Sequence of chain 1.F:
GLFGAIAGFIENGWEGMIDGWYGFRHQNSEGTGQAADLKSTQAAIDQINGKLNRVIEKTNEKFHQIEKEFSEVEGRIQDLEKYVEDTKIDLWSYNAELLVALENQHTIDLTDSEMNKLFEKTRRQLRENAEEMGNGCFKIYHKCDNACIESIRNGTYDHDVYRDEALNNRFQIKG

Sequence of chain 1.E:
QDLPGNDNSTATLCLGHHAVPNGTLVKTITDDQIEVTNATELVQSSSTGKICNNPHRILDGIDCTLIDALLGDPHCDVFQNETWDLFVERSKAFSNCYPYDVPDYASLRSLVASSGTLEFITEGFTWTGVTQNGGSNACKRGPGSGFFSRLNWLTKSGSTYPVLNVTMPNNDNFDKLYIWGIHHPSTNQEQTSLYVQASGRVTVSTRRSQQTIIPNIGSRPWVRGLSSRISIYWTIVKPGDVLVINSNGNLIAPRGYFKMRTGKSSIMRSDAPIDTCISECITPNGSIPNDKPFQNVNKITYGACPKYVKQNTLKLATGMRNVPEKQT

This small molecule binds to this protein.
Small molecule (SMILES): CC(=O)N[C@@H]1[C@@H](O)[C@H](O)[C@@H](CO)O[C@H]1O

Binding-site contacts:
Ligand atom C3 contacts residue ASN38 of chain 1.E at 3.7 Å.
Ligand atom C2 contacts residue ASN38 of chain 1.E at 2.4 Å.
Ligand atom C1 contacts residue ASN38 of chain 1.E at 1.4 Å.
Ligand atom O7 contacts residue ASN38 of chain 1.E at 4.1 Å.
Ligand atom O5 contacts residue THR318 of chain 1.E at 2.9 Å (h-bond).
Ligand atom C7 contacts residue ASN38 of chain 1.E at 3.7 Å.
Ligand atom O6 contacts residue THR318 of chain 1.E at 3.4 Å.
Ligand atom C5 contacts residue THR318 of chain 1.E at 4.1 Å.
Ligand atom C4 contacts residue ASN38 of chain 1.E at 4.2 Å.
Ligand atom N2 contacts residue ASN38 of chain 1.E at 2.8 Å (h-bond).
Ligand atom C6 contacts residue THR318 of chain 1.E at 3.7 Å.
Ligand atom C5 contacts residue THR40 of chain 1.E at 4.4 Å.
Ligand atom C6 contacts residue THR40 of chain 1.E at 4.1 Å.
Ligand atom C1 contacts residue ALA39 of chain 1.E at 4.0 Å (hydrophobic).
Ligand atom O6 contacts residue LEU52 of chain 1.F at 3.3 Å.
Ligand atom C6 contacts residue LEU52 of chain 1.F at 3.6 Å (hydrophobic).
Ligand atom O5 contacts residue ALA39 of chain 1.E at 4.0 Å.
Ligand atom O5 contacts residue ASN38 of chain 1.E at 2.3 Å (h-bond).
Ligand atom C5 contacts residue ASN38 of chain 1.E at 3.6 Å.
Ligand atom C1 contacts residue THR318 of chain 1.E at 3.5 Å.